Binding-site contacts:
Ligand atom C9 contacts residue LEU232 of chain 1.D at 3.7 Å (hydrophobic).
Ligand atom C2 contacts residue NDP1 of chain 1.K at 3.4 Å.
Ligand atom N8 contacts residue NDP1 of chain 1.K at 3.6 Å (h-bond).
Ligand atom CAO contacts residue PHE116 of chain 1.D at 3.6 Å (hydrophobic).
Ligand atom C4A contacts residue PHE116 of chain 1.D at 3.6 Å (hydrophobic).
Ligand atom C8A contacts residue PHE116 of chain 1.D at 3.6 Å (hydrophobic).
Ligand atom C4 contacts residue TYR197 of chain 1.D at 3.7 Å (hydrophobic).
Ligand atom N4 contacts residue PHE116 of chain 1.D at 3.6 Å.
Ligand atom N3 contacts residue TYR197 of chain 1.D at 3.6 Å.
Ligand atom C6 contacts residue NDP1 of chain 1.K at 3.7 Å.
Ligand atom C8A contacts residue NDP1 of chain 1.K at 3.6 Å.
Ligand atom OBJ contacts residue ASP184 of chain 1.D at 3.3 Å (salt-bridge).
Ligand atom C2 contacts residue PHE116 of chain 1.D at 3.3 Å (hydrophobic).
Ligand atom N3 contacts residue NDP1 of chain 1.K at 2.9 Å (h-bond).
Ligand atom C2 contacts residue SER114 of chain 1.D at 3.5 Å.
Ligand atom N2 contacts residue SER114 of chain 1.D at 2.5 Å (h-bond).
Ligand atom N2 contacts residue PHE116 of chain 1.D at 3.5 Å.
Ligand atom N8 contacts residue ARG20 of chain 1.D at 3.7 Å.
Ligand atom N3 contacts residue PHE116 of chain 1.D at 3.6 Å.
Ligand atom C7 contacts residue ARG20 of chain 1.D at 3.7 Å.
Ligand atom N3 contacts residue SER114 of chain 1.D at 3.7 Å.
Ligand atom C4 contacts residue PHE116 of chain 1.D at 3.5 Å (hydrophobic).
Ligand atom CBB contacts residue TYR194 of chain 1.D at 3.4 Å (hydrophobic).
Ligand atom N4 contacts residue TYR197 of chain 1.D at 2.9 Å (h-bond).
Ligand atom N5 contacts residue NDP1 of chain 1.K at 3.5 Å.
Ligand atom C4 contacts residue NDP1 of chain 1.K at 3.6 Å.
Ligand atom CAS contacts residue PHE116 of chain 1.D at 3.6 Å (hydrophobic).
Ligand atom N4 contacts residue ASP184 of chain 1.D at 3.7 Å.
Ligand atom OBC contacts residue TYR194 of chain 1.D at 2.7 Å (h-bond).
Ligand atom C4A contacts residue NDP1 of chain 1.K at 3.7 Å.
Ligand atom C9 contacts residue NDP1 of chain 1.K at 3.6 Å.
Ligand atom N5 contacts residue PHE116 of chain 1.D at 3.7 Å.
Ligand atom CBI contacts residue PHE116 of chain 1.D at 3.5 Å (hydrophobic).
Ligand atom N2 contacts residue NDP1 of chain 1.K at 3.3 Å (h-bond).
Ligand atom CBG contacts residue VAL240 of chain 1.D at 3.1 Å (hydrophobic).
Ligand atom CAP contacts residue LEU229 of chain 1.D at 3.3 Å (hydrophobic).
Ligand atom N1 contacts residue NDP1 of chain 1.K at 2.7 Å (h-bond).
Ligand atom N4 contacts residue NDP1 of chain 1.K at 3.2 Å.
Ligand atom CAT contacts residue PHE116 of chain 1.D at 3.7 Å (hydrophobic).
Ligand atom N1 contacts residue PHE116 of chain 1.D at 3.5 Å.

Sequence of chain 1.D:
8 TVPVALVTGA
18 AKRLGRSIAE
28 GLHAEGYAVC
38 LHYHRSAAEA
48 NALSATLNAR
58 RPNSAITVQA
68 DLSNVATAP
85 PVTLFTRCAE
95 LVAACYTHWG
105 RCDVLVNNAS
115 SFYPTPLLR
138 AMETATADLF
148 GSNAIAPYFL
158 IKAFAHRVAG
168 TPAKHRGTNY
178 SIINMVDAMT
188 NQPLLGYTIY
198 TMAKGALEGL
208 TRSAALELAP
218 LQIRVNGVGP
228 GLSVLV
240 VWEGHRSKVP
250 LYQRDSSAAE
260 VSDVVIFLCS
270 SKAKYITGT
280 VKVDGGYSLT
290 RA

A protein and the small-molecule ligand that binds it are described below.
Small molecule (SMILES): COC(=O)C1CCN(C(=O)c2ccc(N(CCCO)Cc3cnc4nc(N)nc(N)c4n3)cc2)CC1